Sequence of chain 1.A:
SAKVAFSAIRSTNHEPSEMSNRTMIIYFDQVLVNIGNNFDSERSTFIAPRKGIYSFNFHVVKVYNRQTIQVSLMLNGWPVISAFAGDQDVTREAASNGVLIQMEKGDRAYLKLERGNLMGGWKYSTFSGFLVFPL

This small molecule binds to this protein.
Small molecule (SMILES): CC(=O)N[C@@H]1[C@@H](O)[C@H](O)[C@@H](CO)O[C@H]1O

Binding-site contacts:
Ligand atom N2 contacts residue SER66 of chain 1.A at 4.0 Å.
Ligand atom C4 contacts residue GLU64 of chain 1.A at 3.6 Å.
Ligand atom C7 contacts residue PRO65 of chain 1.A at 3.6 Å (hydrophobic).
Ligand atom C8 contacts residue GLU67 of chain 1.A at 3.2 Å.
Ligand atom O6 contacts residue MET168 of chain 1.A at 4.4 Å.
Ligand atom C3 contacts residue PRO65 of chain 1.A at 4.1 Å (hydrophobic).
Ligand atom C4 contacts residue ASN70 of chain 1.A at 4.2 Å.
Ligand atom C2 contacts residue PRO65 of chain 1.A at 3.7 Å (hydrophobic).
Ligand atom N2 contacts residue ASN70 of chain 1.A at 2.9 Å (h-bond).
Ligand atom C5 contacts residue PRO65 of chain 1.A at 4.2 Å (hydrophobic).
Ligand atom O4 contacts residue MET168 of chain 1.A at 4.2 Å.
Ligand atom C5 contacts residue GLU64 of chain 1.A at 3.9 Å.
Ligand atom C3 contacts residue ASN70 of chain 1.A at 3.8 Å.
Ligand atom N2 contacts residue GLU67 of chain 1.A at 4.0 Å.
Ligand atom C8 contacts residue PRO65 of chain 1.A at 3.5 Å (hydrophobic).
Ligand atom C7 contacts residue GLU67 of chain 1.A at 4.0 Å.
Ligand atom O7 contacts residue ASN70 of chain 1.A at 4.5 Å.
Ligand atom C2 contacts residue ASN70 of chain 1.A at 2.5 Å.
Ligand atom N2 contacts residue PRO65 of chain 1.A at 2.8 Å (h-bond).
Ligand atom C7 contacts residue SER66 of chain 1.A at 4.4 Å.
Ligand atom C1 contacts residue SER66 of chain 1.A at 4.4 Å.
Ligand atom C1 contacts residue ASN70 of chain 1.A at 1.4 Å.
Ligand atom C1 contacts residue PRO65 of chain 1.A at 3.9 Å (hydrophobic).
Ligand atom O5 contacts residue ASN70 of chain 1.A at 2.4 Å (h-bond).
Ligand atom C3 contacts residue GLU64 of chain 1.A at 3.9 Å.
Ligand atom O3 contacts residue GLU64 of chain 1.A at 4.2 Å.
Ligand atom C6 contacts residue ASN166 of chain 1.A at 4.1 Å.
Ligand atom C7 contacts residue ASN70 of chain 1.A at 3.9 Å.
Ligand atom C6 contacts residue MET168 of chain 1.A at 4.2 Å (hydrophobic).
Ligand atom C8 contacts residue SER66 of chain 1.A at 3.8 Å.
Ligand atom O4 contacts residue GLU64 of chain 1.A at 2.6 Å (salt-bridge).
Ligand atom C5 contacts residue ASN70 of chain 1.A at 3.7 Å.